Binding-site contacts:
Ligand atom C6 contacts residue TYR371 of chain 1.D at 4.2 Å (hydrophobic).
Ligand atom O5 contacts residue ASN379 of chain 1.D at 2.3 Å (h-bond).
Ligand atom O5 contacts residue GLN375 of chain 1.D at 4.4 Å.
Ligand atom C4 contacts residue ASN379 of chain 1.D at 4.2 Å.
Ligand atom O5 contacts residue SER381 of chain 1.D at 4.5 Å.
Ligand atom C1 contacts residue GLN375 of chain 1.D at 4.0 Å.
Ligand atom C5 contacts residue ASN379 of chain 1.D at 3.6 Å.
Ligand atom C3 contacts residue ASN379 of chain 1.D at 3.8 Å.
Ligand atom C7 contacts residue GLN375 of chain 1.D at 4.5 Å.
Ligand atom C7 contacts residue ASN379 of chain 1.D at 3.7 Å.
Ligand atom O7 contacts residue ASN379 of chain 1.D at 4.0 Å.
Ligand atom C5 contacts residue ILE382 of chain 1.D at 4.3 Å (hydrophobic).
Ligand atom C1 contacts residue ILE382 of chain 1.D at 4.3 Å (hydrophobic).
Ligand atom C5 contacts residue SER381 of chain 1.D at 4.2 Å.
Ligand atom O7 contacts residue GLN375 of chain 1.D at 3.5 Å.
Ligand atom C2 contacts residue GLN375 of chain 1.D at 4.2 Å.
Ligand atom N2 contacts residue ASN379 of chain 1.D at 2.9 Å (h-bond).
Ligand atom O6 contacts residue ILE382 of chain 1.D at 3.8 Å.
Ligand atom O5 contacts residue ILE382 of chain 1.D at 3.4 Å.
Ligand atom O6 contacts residue GLU385 of chain 1.D at 4.1 Å.
Ligand atom C2 contacts residue ASN379 of chain 1.D at 2.5 Å.
Ligand atom C1 contacts residue ASN379 of chain 1.D at 1.4 Å.
Ligand atom O6 contacts residue SER381 of chain 1.D at 3.4 Å (h-bond).
Ligand atom O7 contacts residue LYS374 of chain 1.D at 4.3 Å.
Ligand atom C6 contacts residue ILE382 of chain 1.D at 4.0 Å (hydrophobic).
Ligand atom C6 contacts residue SER381 of chain 1.D at 4.4 Å.

Sequence of chain 1.D:
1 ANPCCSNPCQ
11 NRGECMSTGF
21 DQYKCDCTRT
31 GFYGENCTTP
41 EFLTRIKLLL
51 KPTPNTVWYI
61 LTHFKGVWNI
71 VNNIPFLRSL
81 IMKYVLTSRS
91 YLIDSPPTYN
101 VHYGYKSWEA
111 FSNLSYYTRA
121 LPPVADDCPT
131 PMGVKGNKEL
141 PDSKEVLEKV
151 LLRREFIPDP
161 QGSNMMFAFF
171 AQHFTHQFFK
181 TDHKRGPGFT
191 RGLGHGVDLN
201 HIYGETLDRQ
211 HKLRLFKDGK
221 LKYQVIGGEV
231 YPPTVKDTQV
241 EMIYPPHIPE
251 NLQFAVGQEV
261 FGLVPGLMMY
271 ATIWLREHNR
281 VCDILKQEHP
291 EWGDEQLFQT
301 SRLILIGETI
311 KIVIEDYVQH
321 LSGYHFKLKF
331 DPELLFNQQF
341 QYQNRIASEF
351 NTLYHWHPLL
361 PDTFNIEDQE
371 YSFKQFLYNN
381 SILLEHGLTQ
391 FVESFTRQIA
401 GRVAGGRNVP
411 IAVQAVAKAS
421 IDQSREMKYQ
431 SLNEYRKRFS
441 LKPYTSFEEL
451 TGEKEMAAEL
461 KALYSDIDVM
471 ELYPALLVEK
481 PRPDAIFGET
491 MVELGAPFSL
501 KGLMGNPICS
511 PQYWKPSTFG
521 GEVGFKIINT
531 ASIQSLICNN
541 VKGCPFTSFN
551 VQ

The small molecule below binds the protein below.
Small molecule (SMILES): CC(=O)N[C@@H]1[C@@H](O)[C@H](O)[C@@H](CO)O[C@H]1O